Binding-site contacts:
Ligand atom O1 contacts residue LYS230 of chain 1.K at 2.6 Å (salt-bridge).
Ligand atom C1 contacts residue TYR200 of chain 1.K at 3.8 Å (hydrophobic).
Ligand atom O3 contacts residue FE1 of chain 1.M at 2.2 Å.
Ligand atom O3 contacts residue HIS213 of chain 1.K at 3.2 Å (h-bond).
Ligand atom C2 contacts residue ASN299 of chain 1.K at 3.3 Å.
Ligand atom C6 contacts residue HIS213 of chain 1.K at 3.9 Å.
Ligand atom C7 contacts residue VAL287 of chain 1.K at 4.0 Å (hydrophobic).
Ligand atom N contacts residue FE1 of chain 1.M at 2.8 Å.
Ligand atom O contacts residue HIS213 of chain 1.K at 3.1 Å (h-bond).
Ligand atom O2 contacts residue LYS230 of chain 1.K at 3.3 Å (salt-bridge).
Ligand atom C3 contacts residue VAL221 of chain 1.K at 3.8 Å (hydrophobic).
Ligand atom C1 contacts residue ILE145 of chain 1.K at 3.7 Å (hydrophobic).
Ligand atom O contacts residue HIS285 of chain 1.K at 3.1 Å (h-bond).
Ligand atom C7 contacts residue TYR223 of chain 1.K at 3.6 Å (hydrophobic).
Ligand atom C9 contacts residue LYS230 of chain 1.K at 3.4 Å.
Ligand atom O1 contacts residue TYR223 of chain 1.K at 2.6 Å (h-bond).
Ligand atom O contacts residue FE1 of chain 1.M at 2.0 Å.
Ligand atom O1 contacts residue VAL287 of chain 1.K at 3.6 Å.
Ligand atom C8 contacts residue THR210 of chain 1.K at 3.5 Å.
Ligand atom O3 contacts residue ASP215 of chain 1.K at 3.1 Å (salt-bridge).
Ligand atom C9 contacts residue ILE145 of chain 1.K at 3.8 Å (hydrophobic).
Ligand atom N contacts residue HIS213 of chain 1.K at 3.9 Å.
Ligand atom O2 contacts residue VAL287 of chain 1.K at 3.9 Å.
Ligand atom C4 contacts residue LEU202 of chain 1.K at 3.6 Å (hydrophobic).
Ligand atom C5 contacts residue ILE145 of chain 1.K at 4.0 Å (hydrophobic).
Ligand atom C8 contacts residue VAL287 of chain 1.K at 3.8 Å (hydrophobic).
Ligand atom O2 contacts residue THR210 of chain 1.K at 2.6 Å (h-bond).
Ligand atom C1 contacts residue CYS36 of chain 1.A at 3.8 Å (hydrophobic).
Ligand atom C7 contacts residue LEU202 of chain 1.K at 4.0 Å (hydrophobic).
Ligand atom C6 contacts residue FE1 of chain 1.M at 2.8 Å.
Ligand atom O2 contacts residue ILE145 of chain 1.K at 3.8 Å.
Ligand atom C9 contacts residue VAL287 of chain 1.K at 3.8 Å (hydrophobic).
Ligand atom O contacts residue VAL287 of chain 1.K at 3.9 Å.
Ligand atom O2 contacts residue ASN143 of chain 1.K at 3.3 Å (h-bond).
Ligand atom C contacts residue CYS36 of chain 1.A at 2.7 Å (hydrophobic).
Ligand atom C1 contacts residue ASN299 of chain 1.K at 3.6 Å.
Ligand atom O1 contacts residue LEU202 of chain 1.K at 3.7 Å.
Ligand atom C9 contacts residue THR210 of chain 1.K at 3.5 Å.
Ligand atom C9 contacts residue TYR223 of chain 1.K at 3.8 Å (hydrophobic).
Ligand atom C contacts residue ASN299 of chain 1.K at 3.4 Å.

Sequence of chain 1.K:
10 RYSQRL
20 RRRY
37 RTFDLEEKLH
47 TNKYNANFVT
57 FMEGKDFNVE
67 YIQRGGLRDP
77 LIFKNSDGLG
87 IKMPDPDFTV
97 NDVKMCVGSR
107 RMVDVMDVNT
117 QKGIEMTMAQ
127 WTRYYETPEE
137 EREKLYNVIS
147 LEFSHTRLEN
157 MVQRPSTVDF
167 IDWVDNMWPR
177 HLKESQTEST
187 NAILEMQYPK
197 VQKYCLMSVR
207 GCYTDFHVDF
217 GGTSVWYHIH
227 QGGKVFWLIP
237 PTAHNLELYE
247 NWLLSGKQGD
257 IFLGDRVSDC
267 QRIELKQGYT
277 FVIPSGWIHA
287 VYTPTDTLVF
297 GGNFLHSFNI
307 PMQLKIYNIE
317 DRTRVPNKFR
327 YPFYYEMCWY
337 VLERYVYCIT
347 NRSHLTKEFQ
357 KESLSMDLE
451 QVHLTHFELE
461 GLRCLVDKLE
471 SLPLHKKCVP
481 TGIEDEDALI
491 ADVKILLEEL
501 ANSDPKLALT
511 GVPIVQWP

Sequence of chain 1.A:
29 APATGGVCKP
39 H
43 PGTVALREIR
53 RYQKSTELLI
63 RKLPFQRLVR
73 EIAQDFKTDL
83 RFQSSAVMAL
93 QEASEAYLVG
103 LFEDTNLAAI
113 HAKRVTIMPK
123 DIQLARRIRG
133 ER

The small molecule below binds the protein below.
Small molecule (SMILES): CCCCCCC(=O)N(O)CCC(=O)O